Sequence of chain 1.C:
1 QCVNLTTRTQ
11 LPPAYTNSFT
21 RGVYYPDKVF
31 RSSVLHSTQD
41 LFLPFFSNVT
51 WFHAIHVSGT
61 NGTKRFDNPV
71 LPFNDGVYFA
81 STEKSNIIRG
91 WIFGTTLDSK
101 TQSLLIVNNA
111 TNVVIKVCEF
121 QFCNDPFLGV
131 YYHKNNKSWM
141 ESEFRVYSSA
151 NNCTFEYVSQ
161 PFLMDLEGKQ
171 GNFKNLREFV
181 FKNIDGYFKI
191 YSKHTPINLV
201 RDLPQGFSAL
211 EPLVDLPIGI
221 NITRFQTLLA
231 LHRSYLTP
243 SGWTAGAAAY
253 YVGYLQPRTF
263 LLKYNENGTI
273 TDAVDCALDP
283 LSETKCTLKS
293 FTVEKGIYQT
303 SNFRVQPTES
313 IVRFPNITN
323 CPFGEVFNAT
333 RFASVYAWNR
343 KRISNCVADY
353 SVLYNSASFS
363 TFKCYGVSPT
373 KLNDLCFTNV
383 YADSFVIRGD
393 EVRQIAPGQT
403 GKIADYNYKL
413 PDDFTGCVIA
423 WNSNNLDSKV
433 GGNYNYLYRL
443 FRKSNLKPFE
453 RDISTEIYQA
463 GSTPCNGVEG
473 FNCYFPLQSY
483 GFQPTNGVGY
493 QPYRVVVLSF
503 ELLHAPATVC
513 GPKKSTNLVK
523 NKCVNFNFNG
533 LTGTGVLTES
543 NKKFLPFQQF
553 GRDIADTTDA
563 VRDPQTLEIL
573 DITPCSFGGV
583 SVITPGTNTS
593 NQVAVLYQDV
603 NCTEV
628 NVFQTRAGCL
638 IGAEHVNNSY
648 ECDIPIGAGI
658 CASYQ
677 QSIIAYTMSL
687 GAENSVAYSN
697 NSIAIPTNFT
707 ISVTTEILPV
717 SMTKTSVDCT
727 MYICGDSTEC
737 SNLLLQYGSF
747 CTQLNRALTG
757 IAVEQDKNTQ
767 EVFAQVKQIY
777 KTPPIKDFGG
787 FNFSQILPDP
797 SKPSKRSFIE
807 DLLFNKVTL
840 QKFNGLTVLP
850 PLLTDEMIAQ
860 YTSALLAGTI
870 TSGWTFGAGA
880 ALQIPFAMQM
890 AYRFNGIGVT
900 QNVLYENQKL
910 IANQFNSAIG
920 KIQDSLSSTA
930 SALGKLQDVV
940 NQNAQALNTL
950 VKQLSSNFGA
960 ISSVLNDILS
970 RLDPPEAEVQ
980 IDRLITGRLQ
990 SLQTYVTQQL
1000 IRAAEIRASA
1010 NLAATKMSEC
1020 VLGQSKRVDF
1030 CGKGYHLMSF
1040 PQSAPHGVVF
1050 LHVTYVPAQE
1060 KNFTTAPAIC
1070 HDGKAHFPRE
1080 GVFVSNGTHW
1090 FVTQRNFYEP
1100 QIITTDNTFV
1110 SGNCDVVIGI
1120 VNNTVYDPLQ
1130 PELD

The small molecule below binds the protein below.
Small molecule (SMILES): CC(=O)N[C@@H]1[C@@H](O)[C@H](O)[C@@H](CO)O[C@H]1O

Binding-site contacts:
Ligand atom C6 contacts residue HIS133 of chain 1.C at 3.4 Å.
Ligand atom O5 contacts residue ASN136 of chain 1.C at 2.5 Å (h-bond).
Ligand atom C3 contacts residue ASN136 of chain 1.C at 3.8 Å.
Ligand atom C5 contacts residue ASN136 of chain 1.C at 3.8 Å.
Ligand atom C1 contacts residue ASN136 of chain 1.C at 1.4 Å.
Ligand atom C6 contacts residue ASN135 of chain 1.C at 3.9 Å.
Ligand atom O4 contacts residue HIS133 of chain 1.C at 4.3 Å.
Ligand atom O6 contacts residue HIS133 of chain 1.C at 3.1 Å.
Ligand atom O7 contacts residue ASN136 of chain 1.C at 3.7 Å.
Ligand atom C5 contacts residue ASN135 of chain 1.C at 4.0 Å.
Ligand atom C7 contacts residue ASN136 of chain 1.C at 3.5 Å.
Ligand atom O5 contacts residue ASN135 of chain 1.C at 3.4 Å (h-bond).
Ligand atom C2 contacts residue ASN136 of chain 1.C at 2.5 Å.
Ligand atom C1 contacts residue ASN135 of chain 1.C at 4.3 Å.
Ligand atom N2 contacts residue ASN136 of chain 1.C at 2.9 Å (h-bond).
Ligand atom C4 contacts residue ASN136 of chain 1.C at 4.3 Å.
Ligand atom C5 contacts residue HIS133 of chain 1.C at 4.0 Å.